Binding-site contacts:
Ligand atom C1 contacts residue GLU228 of chain 1.D at 3.9 Å.
Ligand atom C2 contacts residue ASN227 of chain 1.D at 2.5 Å.
Ligand atom C4 contacts residue ASN227 of chain 1.D at 4.3 Å.
Ligand atom C8 contacts residue GLU228 of chain 1.D at 3.1 Å.
Ligand atom C3 contacts residue ASN227 of chain 1.D at 3.8 Å.
Ligand atom C3 contacts residue TYR231 of chain 1.D at 4.1 Å (hydrophobic).
Ligand atom O3 contacts residue TYR231 of chain 1.D at 4.3 Å.
Ligand atom O4 contacts residue TYR231 of chain 1.D at 4.0 Å.
Ligand atom O7 contacts residue ASN227 of chain 1.D at 3.7 Å.
Ligand atom O6 contacts residue TYR231 of chain 1.D at 3.8 Å.
Ligand atom N2 contacts residue GLU228 of chain 1.D at 2.6 Å (salt-bridge).
Ligand atom O5 contacts residue VAL206 of chain 1.D at 4.0 Å.
Ligand atom O7 contacts residue GLU228 of chain 1.D at 4.2 Å.
Ligand atom C5 contacts residue ASN227 of chain 1.D at 3.7 Å.
Ligand atom O6 contacts residue VAL206 of chain 1.D at 2.6 Å (h-bond).
Ligand atom O5 contacts residue ASN227 of chain 1.D at 2.4 Å (h-bond).
Ligand atom C2 contacts residue GLU228 of chain 1.D at 3.5 Å.
Ligand atom O7 contacts residue LEU224 of chain 1.D at 4.4 Å.
Ligand atom C6 contacts residue TYR231 of chain 1.D at 3.1 Å (hydrophobic).
Ligand atom N2 contacts residue ASN227 of chain 1.D at 2.9 Å (h-bond).
Ligand atom C1 contacts residue ASN227 of chain 1.D at 1.4 Å.
Ligand atom C2 contacts residue TYR231 of chain 1.D at 4.1 Å (hydrophobic).
Ligand atom C5 contacts residue TYR231 of chain 1.D at 3.4 Å (hydrophobic).
Ligand atom C1 contacts residue TYR231 of chain 1.D at 4.3 Å (hydrophobic).
Ligand atom C6 contacts residue VAL206 of chain 1.D at 3.8 Å (hydrophobic).
Ligand atom O5 contacts residue TYR231 of chain 1.D at 3.3 Å (h-bond).
Ligand atom C7 contacts residue ASN227 of chain 1.D at 3.5 Å.
Ligand atom C7 contacts residue GLU228 of chain 1.D at 3.1 Å.
Ligand atom C4 contacts residue TYR231 of chain 1.D at 3.1 Å (hydrophobic).

Sequence of chain 1.D:
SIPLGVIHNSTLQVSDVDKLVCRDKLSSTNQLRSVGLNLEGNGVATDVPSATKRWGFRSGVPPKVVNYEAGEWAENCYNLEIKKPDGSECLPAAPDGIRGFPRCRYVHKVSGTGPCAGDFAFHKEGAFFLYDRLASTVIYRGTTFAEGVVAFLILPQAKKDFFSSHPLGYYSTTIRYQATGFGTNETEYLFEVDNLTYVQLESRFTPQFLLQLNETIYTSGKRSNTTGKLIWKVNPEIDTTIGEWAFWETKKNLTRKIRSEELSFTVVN

This small molecule binds to this protein.
Small molecule (SMILES): CC(=O)N[C@@H]1[C@@H](O)[C@H](O)[C@@H](CO)O[C@H]1O